This protein binds this small molecule.
Small molecule (SMILES): Nc1nc2c(ncn2[C@@H]2O[C@H](CO[P](=O)(O)O[P](=O)(O)NP(=O)(O)O)[C@@H](O)[C@H]2O)c(=O)[nH]1

Binding-site contacts:
Ligand atom C2' contacts residue VAL29 of chain 1.C at 3.4 Å (hydrophobic).
Ligand atom O6 contacts residue ALA146 of chain 1.C at 2.7 Å (h-bond).
Ligand atom O1B contacts residue LYS16 of chain 1.C at 2.7 Å (salt-bridge).
Ligand atom O2G contacts residue MG1 of chain 1.DB at 1.3 Å.
Ligand atom O2G contacts residue SER17 of chain 1.C at 2.5 Å (h-bond).
Ligand atom O2B contacts residue GLY13 of chain 1.C at 2.7 Å (h-bond).
Ligand atom O1B contacts residue SER17 of chain 1.C at 2.7 Å (h-bond).
Ligand atom N1 contacts residue LYS147 of chain 1.C at 3.3 Å.
Ligand atom O1G contacts residue LYS16 of chain 1.C at 2.5 Å (salt-bridge).
Ligand atom O1A contacts residue SER17 of chain 1.C at 2.9 Å (h-bond).
Ligand atom N7 contacts residue ALA146 of chain 1.C at 3.3 Å.
Ligand atom O2B contacts residue VAL14 of chain 1.C at 2.7 Å (h-bond).
Ligand atom C5 contacts residue ASN116 of chain 1.C at 3.4 Å.
Ligand atom N7 contacts residue ASN116 of chain 1.C at 2.7 Å (h-bond).
Ligand atom O3G contacts residue TYR32 of chain 1.C at 2.8 Å (h-bond).
Ligand atom PB contacts residue LYS16 of chain 1.C at 3.4 Å.
Ligand atom O3G contacts residue PRO34 of chain 1.C at 3.5 Å.
Ligand atom O6 contacts residue SER145 of chain 1.C at 3.2 Å.
Ligand atom O1A contacts residue LYS16 of chain 1.C at 3.3 Å (salt-bridge).
Ligand atom O2G contacts residue THR35 of chain 1.C at 2.5 Å (h-bond).
Ligand atom N2 contacts residue LYS147 of chain 1.C at 3.3 Å.
Ligand atom C6 contacts residue ALA146 of chain 1.C at 3.3 Å (hydrophobic).
Ligand atom O1A contacts residue GLY15 of chain 1.C at 3.1 Å.
Ligand atom N3B contacts residue TYR32 of chain 1.C at 2.8 Å (h-bond).
Ligand atom O1A contacts residue ALA18 of chain 1.C at 2.6 Å (h-bond).
Ligand atom O2B contacts residue ALA11 of chain 1.C at 3.4 Å (h-bond).
Ligand atom O3A contacts residue GLY15 of chain 1.C at 3.3 Å (h-bond).
Ligand atom N7 contacts residue GLY15 of chain 1.C at 3.4 Å.
Ligand atom O3G contacts residue THR35 of chain 1.C at 3.1 Å (h-bond).
Ligand atom O3' contacts residue ASP30 of chain 1.C at 3.0 Å (salt-bridge).
Ligand atom O6 contacts residue ASN116 of chain 1.C at 2.9 Å (h-bond).
Ligand atom C8 contacts residue GLY15 of chain 1.C at 3.1 Å.
Ligand atom O2' contacts residue VAL29 of chain 1.C at 3.0 Å.
Ligand atom C6 contacts residue LYS117 of chain 1.C at 3.3 Å.
Ligand atom PG contacts residue TYR32 of chain 1.C at 3.4 Å.
Ligand atom O6 contacts residue LYS117 of chain 1.C at 3.1 Å (salt-bridge).
Ligand atom O2B contacts residue GLY15 of chain 1.C at 3.0 Å (h-bond).
Ligand atom PG contacts residue MG1 of chain 1.DB at 2.9 Å.
Ligand atom O3A contacts residue TYR32 of chain 1.C at 3.4 Å.
Ligand atom C8 contacts residue ALA18 of chain 1.C at 3.4 Å (hydrophobic).

Sequence of chain 1.C:
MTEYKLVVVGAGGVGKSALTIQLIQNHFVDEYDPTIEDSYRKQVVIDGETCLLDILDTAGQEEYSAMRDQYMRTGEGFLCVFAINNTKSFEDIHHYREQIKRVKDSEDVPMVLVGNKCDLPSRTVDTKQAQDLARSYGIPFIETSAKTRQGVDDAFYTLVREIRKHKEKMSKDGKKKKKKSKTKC